Binding-site contacts:
Ligand atom O6 contacts residue ERY1 of chain 1.RLC at 3.2 Å.
Ligand atom C11 contacts residue ERY1 of chain 1.RLC at 3.7 Å.
Ligand atom C8 contacts residue ERY1 of chain 1.RLC at 4.1 Å.
Ligand atom C13 contacts residue ERY1 of chain 1.RLC at 4.3 Å.
Ligand atom O2 contacts residue ERY1 of chain 1.RLC at 3.6 Å.
Ligand atom C7 contacts residue ERY1 of chain 1.RLC at 4.4 Å.

The protein below binds the small molecule below.
Small molecule (SMILES): CC(=O)[C@H]1O[C@@H](OC2=CCC(/C=C(\C)C(=O)N[C@@H]3[C@H](O)[C@@H](O)[C@H]4OCO[C@H]4[C@@H]3O)=CC2=O)[C@@H](O)[C@@H]1O